Sequence of chain 52.A:
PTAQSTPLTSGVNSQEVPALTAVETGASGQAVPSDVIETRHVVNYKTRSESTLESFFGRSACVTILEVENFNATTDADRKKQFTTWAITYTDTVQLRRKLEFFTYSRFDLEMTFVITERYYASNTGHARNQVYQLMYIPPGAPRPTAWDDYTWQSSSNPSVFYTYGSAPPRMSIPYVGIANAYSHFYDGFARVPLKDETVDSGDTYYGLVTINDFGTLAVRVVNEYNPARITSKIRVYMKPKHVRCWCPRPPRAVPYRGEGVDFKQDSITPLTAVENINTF

Binding-site contacts:
Ligand atom C11 contacts residue TYR145 of chain 52.A at 3.7 Å (hydrophobic).
Ligand atom O9 contacts residue ALA146 of chain 52.A at 3.3 Å.
Ligand atom N5 contacts residue TYR250 of chain 51.A at 3.8 Å.
Ligand atom O4 contacts residue PRO252 of chain 51.A at 4.0 Å.
Ligand atom O1B contacts residue SER147 of chain 52.A at 2.7 Å (h-bond).
Ligand atom C8 contacts residue TYR145 of chain 52.A at 4.2 Å (hydrophobic).
Ligand atom N5 contacts residue TYR145 of chain 52.A at 2.6 Å (h-bond).
Ligand atom C6 contacts residue ALA146 of chain 52.A at 4.3 Å (hydrophobic).
Ligand atom C7 contacts residue TYR145 of chain 52.A at 3.9 Å (hydrophobic).
Ligand atom O1A contacts residue SER147 of chain 52.A at 3.1 Å (h-bond).
Ligand atom C10 contacts residue TYR145 of chain 52.A at 3.6 Å (hydrophobic).
Ligand atom O10 contacts residue ASN96 of chain 51.A at 4.2 Å.
Ligand atom C5 contacts residue TYR250 of chain 51.A at 4.3 Å (hydrophobic).
Ligand atom C9 contacts residue ALA146 of chain 52.A at 4.4 Å (hydrophobic).
Ligand atom O4 contacts residue ASN251 of chain 51.A at 4.3 Å.
Ligand atom C1 contacts residue SER147 of chain 52.A at 3.6 Å.
Ligand atom C4 contacts residue PRO252 of chain 51.A at 4.3 Å (hydrophobic).
Ligand atom O8 contacts residue TYR145 of chain 52.A at 4.2 Å.
Ligand atom O10 contacts residue TYR250 of chain 51.A at 2.2 Å (h-bond).
Ligand atom C3 contacts residue PRO252 of chain 51.A at 4.4 Å (hydrophobic).
Ligand atom C4 contacts residue TYR145 of chain 52.A at 3.6 Å (hydrophobic).
Ligand atom C6 contacts residue TYR145 of chain 52.A at 3.4 Å (hydrophobic).
Ligand atom O4 contacts residue TYR250 of chain 51.A at 3.0 Å.
Ligand atom O1A contacts residue ALA146 of chain 52.A at 3.2 Å.
Ligand atom C8 contacts residue ALA146 of chain 52.A at 4.4 Å (hydrophobic).
Ligand atom C11 contacts residue TYR250 of chain 51.A at 3.0 Å (hydrophobic).
Ligand atom C4 contacts residue TYR250 of chain 51.A at 4.2 Å (hydrophobic).
Ligand atom O1B contacts residue ALA146 of chain 52.A at 4.3 Å.
Ligand atom C11 contacts residue ARG143 of chain 52.A at 3.9 Å.
Ligand atom C10 contacts residue TYR250 of chain 51.A at 2.8 Å (hydrophobic).
Ligand atom O4 contacts residue TYR145 of chain 52.A at 4.2 Å.
Ligand atom C1 contacts residue PRO252 of chain 51.A at 4.1 Å (hydrophobic).
Ligand atom O1B contacts residue PRO252 of chain 51.A at 3.4 Å.
Ligand atom C5 contacts residue TYR145 of chain 52.A at 3.3 Å (hydrophobic).
Ligand atom C1 contacts residue ALA146 of chain 52.A at 4.0 Å (hydrophobic).

Sequence of chain 51.A:
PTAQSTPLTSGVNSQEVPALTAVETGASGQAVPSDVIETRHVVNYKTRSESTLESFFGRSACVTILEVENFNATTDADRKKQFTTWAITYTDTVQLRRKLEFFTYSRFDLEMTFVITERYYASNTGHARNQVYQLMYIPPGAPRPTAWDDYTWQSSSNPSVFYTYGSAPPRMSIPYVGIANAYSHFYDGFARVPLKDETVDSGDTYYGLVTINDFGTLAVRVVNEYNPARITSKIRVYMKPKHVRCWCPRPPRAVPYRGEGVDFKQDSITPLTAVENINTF

This small molecule binds to this protein.
Small molecule (SMILES): CC(=O)N[C@H]1[C@H]([C@H](O)[C@H](O)CO)O[C@@](O)(C(=O)O)C[C@@H]1O